Sequence of chain 1.E:
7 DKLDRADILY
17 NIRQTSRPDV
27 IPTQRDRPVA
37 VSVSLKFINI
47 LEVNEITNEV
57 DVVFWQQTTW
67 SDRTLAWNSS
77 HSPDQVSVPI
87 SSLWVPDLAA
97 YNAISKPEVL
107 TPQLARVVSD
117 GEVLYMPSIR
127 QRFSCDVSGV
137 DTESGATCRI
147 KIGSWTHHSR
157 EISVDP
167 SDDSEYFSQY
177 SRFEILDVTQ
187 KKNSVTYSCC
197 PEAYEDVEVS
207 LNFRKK

Binding-site contacts:
Ligand atom N1 contacts residue MET122 of chain 1.A at 3.8 Å.
Ligand atom C10 contacts residue CYS196 of chain 1.E at 4.2 Å (hydrophobic).
Ligand atom C8 contacts residue TRP151 of chain 1.E at 3.4 Å (hydrophobic).
Ligand atom C7 contacts residue MET122 of chain 1.A at 3.0 Å (hydrophobic).
Ligand atom C3 contacts residue CYS195 of chain 1.E at 4.2 Å (hydrophobic).
Ligand atom C6 contacts residue TRP151 of chain 1.E at 3.7 Å (hydrophobic).
Ligand atom C4 contacts residue CYS196 of chain 1.E at 4.0 Å (hydrophobic).
Ligand atom F13 contacts residue ARG112 of chain 1.A at 3.4 Å.
Ligand atom C9 contacts residue TYR97 of chain 1.E at 3.3 Å (hydrophobic).
Ligand atom C7 contacts residue TRP151 of chain 1.E at 3.7 Å (hydrophobic).
Ligand atom N1 contacts residue THR152 of chain 1.E at 3.7 Å.
Ligand atom C6 contacts residue CYS196 of chain 1.E at 4.3 Å (hydrophobic).
Ligand atom C4 contacts residue TYR200 of chain 1.E at 4.0 Å (hydrophobic).
Ligand atom C4 contacts residue TRP151 of chain 1.E at 4.2 Å (hydrophobic).
Ligand atom C6 contacts residue CYS195 of chain 1.E at 4.2 Å (hydrophobic).
Ligand atom C3 contacts residue TRP151 of chain 1.E at 3.9 Å (hydrophobic).
Ligand atom C9 contacts residue TRP151 of chain 1.E at 3.2 Å (hydrophobic).
Ligand atom C3 contacts residue TYR200 of chain 1.E at 3.4 Å (hydrophobic).
Ligand atom C10 contacts residue TYR193 of chain 1.E at 4.4 Å (hydrophobic).
Ligand atom C5 contacts residue THR152 of chain 1.E at 3.9 Å.
Ligand atom C2 contacts residue TRP151 of chain 1.E at 3.2 Å (hydrophobic).
Ligand atom C2 contacts residue MET122 of chain 1.A at 3.5 Å (hydrophobic).
Ligand atom F13 contacts residue TYR200 of chain 1.E at 3.8 Å.
Ligand atom C5 contacts residue TRP151 of chain 1.E at 4.1 Å (hydrophobic).
Ligand atom C3 contacts residue CYS196 of chain 1.E at 3.3 Å (hydrophobic).
Ligand atom N1 contacts residue TRP151 of chain 1.E at 3.6 Å.
Ligand atom C2 contacts residue CYS196 of chain 1.E at 4.3 Å (hydrophobic).
Ligand atom C4 contacts residue ARG112 of chain 1.A at 4.2 Å.
Ligand atom C8 contacts residue TYR97 of chain 1.E at 3.4 Å (hydrophobic).
Ligand atom C1 contacts residue TRP151 of chain 1.E at 3.1 Å (hydrophobic).
Ligand atom N2 contacts residue TRP151 of chain 1.E at 3.3 Å (h-bond).
Ligand atom N2 contacts residue TYR200 of chain 1.E at 3.6 Å.
Ligand atom C5 contacts residue ARG112 of chain 1.A at 4.2 Å.
Ligand atom C9 contacts residue TYR200 of chain 1.E at 4.1 Å (hydrophobic).
Ligand atom C1 contacts residue MET122 of chain 1.A at 3.7 Å (hydrophobic).
Ligand atom C9 contacts residue SER150 of chain 1.E at 4.1 Å.
Ligand atom F13 contacts residue CYS196 of chain 1.E at 3.9 Å.
Ligand atom C10 contacts residue TYR200 of chain 1.E at 3.1 Å (hydrophobic).
Ligand atom C3 contacts residue MET122 of chain 1.A at 4.4 Å (hydrophobic).
Ligand atom C6 contacts residue MET122 of chain 1.A at 3.2 Å (hydrophobic).

Sequence of chain 1.A:
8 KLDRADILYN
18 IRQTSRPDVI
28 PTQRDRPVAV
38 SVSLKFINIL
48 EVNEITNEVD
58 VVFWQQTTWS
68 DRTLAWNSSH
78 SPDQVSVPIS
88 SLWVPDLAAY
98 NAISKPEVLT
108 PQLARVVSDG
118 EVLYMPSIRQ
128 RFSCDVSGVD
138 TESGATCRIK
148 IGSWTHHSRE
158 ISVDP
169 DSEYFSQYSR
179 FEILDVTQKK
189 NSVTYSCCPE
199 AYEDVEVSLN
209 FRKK

The small molecule below binds the protein below.
Small molecule (SMILES): CN1CCC[C@H]1c1cncc(F)c1